Sequence of chain 1.B:
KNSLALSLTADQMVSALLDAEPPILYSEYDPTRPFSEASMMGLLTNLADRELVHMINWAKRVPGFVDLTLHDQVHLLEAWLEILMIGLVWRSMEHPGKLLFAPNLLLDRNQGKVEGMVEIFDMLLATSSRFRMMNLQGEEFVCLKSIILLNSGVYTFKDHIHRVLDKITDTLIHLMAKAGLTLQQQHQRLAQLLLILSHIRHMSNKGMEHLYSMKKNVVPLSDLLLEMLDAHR

Binding-site contacts:
Ligand atom CAI contacts residue ALA53 of chain 1.B at 4.5 Å (hydrophobic).
Ligand atom CAJ contacts residue LEU94 of chain 1.B at 4.0 Å (hydrophobic).
Ligand atom OAF contacts residue LEU90 of chain 1.B at 4.0 Å.
Ligand atom CAH contacts residue PHE107 of chain 1.B at 4.4 Å (hydrophobic).
Ligand atom CAJ contacts residue PHE107 of chain 1.B at 4.1 Å (hydrophobic).
Ligand atom CAG contacts residue GLU56 of chain 1.B at 3.6 Å.
Ligand atom CAO contacts residue PHE107 of chain 1.B at 4.3 Å (hydrophobic).
Ligand atom CAG contacts residue ALA53 of chain 1.B at 4.3 Å (hydrophobic).
Ligand atom CAG contacts residue PHE107 of chain 1.B at 3.9 Å (hydrophobic).
Ligand atom CAG contacts residue LEU49 of chain 1.B at 4.3 Å (hydrophobic).
Ligand atom CAN contacts residue LEU87 of chain 1.B at 4.4 Å (hydrophobic).
Ligand atom CAI contacts residue PHE107 of chain 1.B at 3.7 Å (hydrophobic).
Ligand atom CAJ contacts residue MET91 of chain 1.B at 4.3 Å (hydrophobic).
Ligand atom OAF contacts residue ARG97 of chain 1.B at 3.7 Å.
Ligand atom CAE contacts residue PHE107 of chain 1.B at 3.5 Å (hydrophobic).
Ligand atom CAD contacts residue LEU87 of chain 1.B at 3.9 Å (hydrophobic).
Ligand atom CAL contacts residue GLU56 of chain 1.B at 3.4 Å.
Ligand atom CAA contacts residue THR50 of chain 1.B at 4.0 Å.
Ligand atom CAJ contacts residue LEU90 of chain 1.B at 4.5 Å (hydrophobic).
Ligand atom CAI contacts residue LEU49 of chain 1.B at 4.3 Å (hydrophobic).
Ligand atom CAB contacts residue ALA53 of chain 1.B at 3.5 Å (hydrophobic).
Ligand atom CAL contacts residue LEU90 of chain 1.B at 4.1 Å (hydrophobic).
Ligand atom CAM contacts residue PHE107 of chain 1.B at 3.8 Å (hydrophobic).
Ligand atom CAH contacts residue LEU94 of chain 1.B at 3.9 Å (hydrophobic).
Ligand atom CAB contacts residue LEU87 of chain 1.B at 4.0 Å (hydrophobic).
Ligand atom CAH contacts residue MET91 of chain 1.B at 4.3 Å (hydrophobic).
Ligand atom CAA contacts residue MET46 of chain 1.B at 4.5 Å (hydrophobic).
Ligand atom CAD contacts residue MET91 of chain 1.B at 3.6 Å (hydrophobic).
Ligand atom CAH contacts residue LEU90 of chain 1.B at 3.7 Å (hydrophobic).
Ligand atom OAF contacts residue GLU56 of chain 1.B at 2.5 Å (salt-bridge).
Ligand atom CAC contacts residue LEU87 of chain 1.B at 3.5 Å (hydrophobic).
Ligand atom CAL contacts residue PHE107 of chain 1.B at 4.2 Å (hydrophobic).
Ligand atom CAB contacts residue LEU90 of chain 1.B at 4.2 Å (hydrophobic).

A protein and the small-molecule ligand that binds it are described below.
Small molecule (SMILES): CC(C)(C)CC(C)(C)c1ccc(O)cc1